Binding-site contacts:
Ligand atom O5' contacts residue TYR111 of chain 35.D at 4.4 Å.
Ligand atom OP1 contacts residue VAL14 of chain 35.D at 3.4 Å.
Ligand atom OP1 contacts residue SER73 of chain 34.C at 3.2 Å (h-bond).
Ligand atom C5' contacts residue LYS131 of chain 34.C at 4.2 Å.
Ligand atom O2' contacts residue VAL14 of chain 35.D at 4.3 Å.
Ligand atom OP1 contacts residue TRP75 of chain 34.C at 3.9 Å.
Ligand atom C4' contacts residue ARG12 of chain 35.D at 3.6 Å.
Ligand atom C5' contacts residue ARG12 of chain 35.D at 4.3 Å.
Ligand atom P contacts residue TYR111 of chain 35.D at 4.5 Å.
Ligand atom O3' contacts residue THR13 of chain 35.D at 4.4 Å.
Ligand atom O2' contacts residue ARG12 of chain 35.D at 3.6 Å.
Ligand atom O2' contacts residue THR13 of chain 35.D at 3.7 Å.
Ligand atom C1' contacts residue ARG12 of chain 35.D at 3.9 Å.
Ligand atom P contacts residue TRP75 of chain 34.C at 4.3 Å.
Ligand atom C4' contacts residue TRP75 of chain 34.C at 4.5 Å (hydrophobic).
Ligand atom O4' contacts residue ARG12 of chain 35.D at 4.0 Å.
Ligand atom O2' contacts residue TYR111 of chain 35.D at 4.3 Å.
Ligand atom P contacts residue SER73 of chain 34.C at 4.1 Å.
Ligand atom OP1 contacts residue THR176 of chain 34.C at 3.4 Å (h-bond).
Ligand atom OP1 contacts residue TYR111 of chain 35.D at 3.6 Å (h-bond).
Ligand atom O2' contacts residue ASP11 of chain 35.D at 3.5 Å.
Ligand atom O2 contacts residue ARG12 of chain 35.D at 3.6 Å.
Ligand atom O5' contacts residue ARG12 of chain 35.D at 4.1 Å.
Ligand atom OP2 contacts residue SER73 of chain 34.C at 4.0 Å.
Ligand atom O5' contacts residue LYS131 of chain 34.C at 3.3 Å.
Ligand atom O3' contacts residue TRP75 of chain 34.C at 3.6 Å.
Ligand atom C2 contacts residue ARG12 of chain 35.D at 4.5 Å.

Sequence of chain 34.C:
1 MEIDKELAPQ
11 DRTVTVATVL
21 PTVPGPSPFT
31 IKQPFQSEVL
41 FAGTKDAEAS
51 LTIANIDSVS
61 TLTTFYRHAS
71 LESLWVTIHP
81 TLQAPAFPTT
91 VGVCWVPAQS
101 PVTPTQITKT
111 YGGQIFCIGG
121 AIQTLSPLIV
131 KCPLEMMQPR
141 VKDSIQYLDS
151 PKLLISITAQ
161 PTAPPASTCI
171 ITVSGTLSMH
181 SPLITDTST

Sequence of chain 35.D:
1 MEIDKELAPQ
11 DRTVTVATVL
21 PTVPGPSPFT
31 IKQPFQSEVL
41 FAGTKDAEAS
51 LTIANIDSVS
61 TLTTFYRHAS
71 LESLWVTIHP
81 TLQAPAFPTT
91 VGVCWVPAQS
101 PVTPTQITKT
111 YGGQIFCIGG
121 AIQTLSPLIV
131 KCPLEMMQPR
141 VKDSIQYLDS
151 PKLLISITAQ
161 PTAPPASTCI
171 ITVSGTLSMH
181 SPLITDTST

The protein below binds the small molecule below.
Small molecule (SMILES): Nc1ccn([C@@H]2O[C@H](CO[P](=O)(O)O[C@H]3[C@@H](O)[C@H](n4ccc(N)nc4=O)O[C@@H]3CO[P](=O)(O)O[C@H]3[C@@H](O)[C@H](n4ccc(N)nc4=O)O[C@@H]3CO)[C@@H](O)[C@H]2O)c(=O)n1